Sequence of chain 1.A:
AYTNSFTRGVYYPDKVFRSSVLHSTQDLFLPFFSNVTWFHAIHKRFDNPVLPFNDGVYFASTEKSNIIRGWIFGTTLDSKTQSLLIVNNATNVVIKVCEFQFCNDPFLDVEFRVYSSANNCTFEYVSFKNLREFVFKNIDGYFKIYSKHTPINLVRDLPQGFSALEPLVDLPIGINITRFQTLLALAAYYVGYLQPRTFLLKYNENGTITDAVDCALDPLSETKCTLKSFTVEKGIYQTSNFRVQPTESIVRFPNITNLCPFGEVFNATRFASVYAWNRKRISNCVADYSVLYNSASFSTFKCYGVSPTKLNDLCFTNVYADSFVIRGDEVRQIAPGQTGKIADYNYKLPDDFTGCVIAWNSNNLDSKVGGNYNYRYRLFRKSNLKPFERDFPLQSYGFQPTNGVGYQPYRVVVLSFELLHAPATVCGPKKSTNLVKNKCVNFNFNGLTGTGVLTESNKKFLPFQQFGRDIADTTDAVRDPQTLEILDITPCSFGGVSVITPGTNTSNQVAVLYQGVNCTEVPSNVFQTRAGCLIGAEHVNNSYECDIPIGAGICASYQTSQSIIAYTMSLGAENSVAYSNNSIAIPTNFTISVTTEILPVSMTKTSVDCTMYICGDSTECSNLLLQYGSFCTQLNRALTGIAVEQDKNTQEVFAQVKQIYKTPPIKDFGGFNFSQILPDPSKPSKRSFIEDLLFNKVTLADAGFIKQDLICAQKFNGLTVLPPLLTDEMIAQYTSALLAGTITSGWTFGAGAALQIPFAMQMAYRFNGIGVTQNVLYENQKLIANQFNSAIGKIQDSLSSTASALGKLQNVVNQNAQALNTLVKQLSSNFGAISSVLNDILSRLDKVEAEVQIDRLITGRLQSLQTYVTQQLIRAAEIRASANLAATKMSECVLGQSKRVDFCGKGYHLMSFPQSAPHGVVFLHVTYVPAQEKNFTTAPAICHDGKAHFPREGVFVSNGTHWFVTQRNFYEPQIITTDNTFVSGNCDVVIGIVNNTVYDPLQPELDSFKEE

Sequence of chain 1.B:
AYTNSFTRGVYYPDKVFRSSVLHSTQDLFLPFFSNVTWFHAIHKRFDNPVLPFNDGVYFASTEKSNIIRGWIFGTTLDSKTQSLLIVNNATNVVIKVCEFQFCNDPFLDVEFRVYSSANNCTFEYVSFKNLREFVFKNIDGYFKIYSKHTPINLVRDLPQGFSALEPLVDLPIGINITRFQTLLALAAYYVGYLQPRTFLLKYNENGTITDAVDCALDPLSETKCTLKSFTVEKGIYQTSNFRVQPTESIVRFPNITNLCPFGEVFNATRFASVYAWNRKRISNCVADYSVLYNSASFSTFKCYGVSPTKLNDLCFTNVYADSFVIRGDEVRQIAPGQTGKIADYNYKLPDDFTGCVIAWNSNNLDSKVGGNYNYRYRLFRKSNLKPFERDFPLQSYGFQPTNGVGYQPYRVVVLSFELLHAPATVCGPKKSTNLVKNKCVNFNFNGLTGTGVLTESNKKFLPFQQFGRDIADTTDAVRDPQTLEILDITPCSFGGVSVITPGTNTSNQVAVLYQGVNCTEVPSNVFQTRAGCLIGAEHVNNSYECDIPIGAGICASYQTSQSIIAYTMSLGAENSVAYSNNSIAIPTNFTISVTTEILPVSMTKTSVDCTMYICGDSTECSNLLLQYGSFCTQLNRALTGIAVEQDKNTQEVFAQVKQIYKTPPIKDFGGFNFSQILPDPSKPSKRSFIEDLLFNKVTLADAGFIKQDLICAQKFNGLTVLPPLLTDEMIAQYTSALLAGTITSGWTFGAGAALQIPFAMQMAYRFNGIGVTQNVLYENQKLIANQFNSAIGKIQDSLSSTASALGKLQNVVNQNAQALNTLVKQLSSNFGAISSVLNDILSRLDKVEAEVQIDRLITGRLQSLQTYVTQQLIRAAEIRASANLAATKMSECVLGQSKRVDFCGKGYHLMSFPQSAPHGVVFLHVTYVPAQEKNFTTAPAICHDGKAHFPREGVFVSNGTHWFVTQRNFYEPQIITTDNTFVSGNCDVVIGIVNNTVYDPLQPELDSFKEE

This small molecule binds to this protein.
Small molecule (SMILES): CC(=O)N[C@@H]1[C@@H](O)[C@H](O)[C@@H](CO)O[C@H]1O

Binding-site contacts:
Ligand atom C4 contacts residue ASN709 of chain 1.A at 4.2 Å.
Ligand atom C2 contacts residue ASN709 of chain 1.A at 2.4 Å.
Ligand atom O5 contacts residue ASP796 of chain 1.B at 3.4 Å (salt-bridge).
Ligand atom C7 contacts residue ASN709 of chain 1.A at 3.4 Å.
Ligand atom C2 contacts residue ASP796 of chain 1.B at 3.9 Å.
Ligand atom C8 contacts residue ASN709 of chain 1.A at 4.5 Å.
Ligand atom O7 contacts residue ASN709 of chain 1.A at 3.5 Å (h-bond).
Ligand atom C1 contacts residue ASN709 of chain 1.A at 1.4 Å.
Ligand atom C1 contacts residue ASP796 of chain 1.B at 3.4 Å.
Ligand atom O5 contacts residue ASN709 of chain 1.A at 2.4 Å (h-bond).
Ligand atom C8 contacts residue ILE1130 of chain 1.A at 4.2 Å (hydrophobic).
Ligand atom C5 contacts residue ASN709 of chain 1.A at 3.7 Å.
Ligand atom C3 contacts residue ASN709 of chain 1.A at 3.8 Å.
Ligand atom O7 contacts residue ASP796 of chain 1.B at 3.9 Å.
Ligand atom N2 contacts residue ASN709 of chain 1.A at 2.9 Å (h-bond).
Ligand atom C8 contacts residue GLY1131 of chain 1.A at 3.8 Å.